Sequence of chain 1.A:
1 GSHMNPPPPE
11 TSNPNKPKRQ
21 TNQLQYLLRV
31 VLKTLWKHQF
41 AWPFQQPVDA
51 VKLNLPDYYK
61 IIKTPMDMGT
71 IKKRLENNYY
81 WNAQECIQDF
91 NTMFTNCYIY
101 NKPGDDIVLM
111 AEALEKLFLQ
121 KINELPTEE

The small molecule below binds the protein below.
Small molecule (SMILES): OCc1cc(Br)ccn1

Binding-site contacts:
Ligand atom N1 contacts residue TYR58 of chain 1.A at 4.5 Å.
Ligand atom C5 contacts residue PRO43 of chain 1.A at 3.1 Å (hydrophobic).
Ligand atom BR1 contacts residue PRO43 of chain 1.A at 3.8 Å.
Ligand atom C2 contacts residue ASN101 of chain 1.A at 4.5 Å.
Ligand atom C1 contacts residue ASN101 of chain 1.A at 3.7 Å.
Ligand atom C1 contacts residue TYR58 of chain 1.A at 3.8 Å (hydrophobic).
Ligand atom BR1 contacts residue LEU53 of chain 1.A at 3.6 Å.
Ligand atom C3 contacts residue VAL48 of chain 1.A at 4.0 Å (hydrophobic).
Ligand atom C6 contacts residue PRO43 of chain 1.A at 4.1 Å (hydrophobic).
Ligand atom C2 contacts residue VAL48 of chain 1.A at 3.9 Å (hydrophobic).
Ligand atom C6 contacts residue ILE107 of chain 1.A at 4.1 Å (hydrophobic).
Ligand atom C5 contacts residue VAL48 of chain 1.A at 3.7 Å (hydrophobic).
Ligand atom C1 contacts residue LEU55 of chain 1.A at 4.1 Å (hydrophobic).
Ligand atom C4 contacts residue VAL48 of chain 1.A at 4.0 Å (hydrophobic).
Ligand atom N1 contacts residue ASN101 of chain 1.A at 4.4 Å.
Ligand atom C6 contacts residue PHE44 of chain 1.A at 4.1 Å (hydrophobic).
Ligand atom C6 contacts residue VAL48 of chain 1.A at 3.5 Å (hydrophobic).
Ligand atom C4 contacts residue PRO43 of chain 1.A at 3.9 Å (hydrophobic).
Ligand atom C2 contacts residue ILE107 of chain 1.A at 4.2 Å (hydrophobic).
Ligand atom C4 contacts residue LEU53 of chain 1.A at 4.2 Å (hydrophobic).
Ligand atom C3 contacts residue LEU53 of chain 1.A at 4.0 Å (hydrophobic).
Ligand atom C5 contacts residue ILE107 of chain 1.A at 3.9 Å (hydrophobic).
Ligand atom C1 contacts residue TYR100 of chain 1.A at 3.9 Å (hydrophobic).
Ligand atom N1 contacts residue VAL48 of chain 1.A at 3.6 Å.
Ligand atom O1 contacts residue LEU55 of chain 1.A at 3.9 Å.
Ligand atom C4 contacts residue ILE107 of chain 1.A at 4.2 Å (hydrophobic).
Ligand atom O1 contacts residue ASN101 of chain 1.A at 3.0 Å (h-bond).
Ligand atom O1 contacts residue TYR100 of chain 1.A at 3.9 Å.
Ligand atom N1 contacts residue ILE107 of chain 1.A at 4.1 Å.